Binding-site contacts:
Ligand atom O2S contacts residue ARG21 of chain 1.A at 3.3 Å (salt-bridge).
Ligand atom N2A contacts residue GLU137 of chain 1.B at 2.9 Å (salt-bridge).
Ligand atom C5M contacts residue SER112 of chain 1.B at 3.5 Å.
Ligand atom N1 contacts residue ARG104 of chain 1.B at 3.6 Å.
Ligand atom O6A contacts residue ARG142 of chain 1.B at 3.2 Å.
Ligand atom O4S contacts residue ARG21 of chain 1.A at 3.2 Å.
Ligand atom C6 contacts residue ASP23 of chain 1.A at 3.5 Å.
Ligand atom O6A contacts residue HIS135 of chain 1.B at 3.3 Å.
Ligand atom C4S contacts residue GLY22 of chain 1.A at 3.6 Å.
Ligand atom C8 contacts residue ASP23 of chain 1.A at 3.3 Å.
Ligand atom C8 contacts residue SER132 of chain 1.B at 3.3 Å.
Ligand atom O1P contacts residue LYS50 of chain 1.B at 2.7 Å (salt-bridge).
Ligand atom O18 contacts residue ASP23 of chain 1.A at 3.0 Å (salt-bridge).
Ligand atom O2 contacts residue ARG20 of chain 1.A at 2.8 Å (salt-bridge).
Ligand atom O18 contacts residue GLY22 of chain 1.A at 3.6 Å.
Ligand atom O3P contacts residue GLY103 of chain 1.B at 3.6 Å.
Ligand atom O18 contacts residue SER132 of chain 1.B at 2.6 Å (h-bond).
Ligand atom O1P contacts residue ARG102 of chain 1.B at 3.0 Å (salt-bridge).
Ligand atom O6A contacts residue ARG102 of chain 1.B at 3.1 Å (salt-bridge).
Ligand atom O3S contacts residue ARG21 of chain 1.A at 3.1 Å (salt-bridge).
Ligand atom C3M contacts residue ASP77 of chain 1.B at 3.5 Å.
Ligand atom C7 contacts residue GLY111 of chain 1.B at 3.4 Å.
Ligand atom O28 contacts residue SER132 of chain 1.B at 2.8 Å (h-bond).
Ligand atom N1 contacts residue ASP23 of chain 1.A at 2.8 Å (salt-bridge).
Ligand atom O4S contacts residue GLY22 of chain 1.A at 2.9 Å (h-bond).
Ligand atom O2 contacts residue ARG104 of chain 1.B at 3.0 Å (salt-bridge).
Ligand atom O2P contacts residue LYS50 of chain 1.B at 3.4 Å (salt-bridge).
Ligand atom O28 contacts residue SER131 of chain 1.B at 3.6 Å.
Ligand atom O28 contacts residue ASP23 of chain 1.A at 3.6 Å (salt-bridge).
Ligand atom C8A contacts residue ARG102 of chain 1.B at 3.5 Å.
Ligand atom C5M contacts residue GLY103 of chain 1.B at 3.6 Å.
Ligand atom C2A contacts residue GLU137 of chain 1.B at 3.3 Å.
Ligand atom P1 contacts residue LYS50 of chain 1.B at 3.5 Å.
Ligand atom O1P contacts residue GLY103 of chain 1.B at 3.6 Å.
Ligand atom N7A contacts residue ARG102 of chain 1.B at 2.7 Å (salt-bridge).
Ligand atom N1A contacts residue HIS135 of chain 1.B at 3.6 Å.
Ligand atom C1S contacts residue ARG21 of chain 1.A at 3.4 Å.
Ligand atom N1A contacts residue GLU137 of chain 1.B at 2.8 Å (salt-bridge).
Ligand atom C7 contacts residue ASP23 of chain 1.A at 3.4 Å.
Ligand atom C5M contacts residue ARG102 of chain 1.B at 3.4 Å.

A protein and the small-molecule ligand that binds it are described below.
Small molecule (SMILES): Cc1c(O)nc(CC(=O)O)c(C)c1O[P](=O)(O)OCC1OC(n2cnc3c(=O)[nH]c(N)nc32)[C@H](O)[C@@H]1O

Sequence of chain 1.A:
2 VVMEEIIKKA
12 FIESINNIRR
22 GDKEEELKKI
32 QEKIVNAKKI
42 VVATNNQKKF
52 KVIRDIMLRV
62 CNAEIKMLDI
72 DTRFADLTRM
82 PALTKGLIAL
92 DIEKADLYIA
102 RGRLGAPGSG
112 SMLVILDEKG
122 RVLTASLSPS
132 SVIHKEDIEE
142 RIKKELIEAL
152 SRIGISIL

Sequence of chain 1.B:
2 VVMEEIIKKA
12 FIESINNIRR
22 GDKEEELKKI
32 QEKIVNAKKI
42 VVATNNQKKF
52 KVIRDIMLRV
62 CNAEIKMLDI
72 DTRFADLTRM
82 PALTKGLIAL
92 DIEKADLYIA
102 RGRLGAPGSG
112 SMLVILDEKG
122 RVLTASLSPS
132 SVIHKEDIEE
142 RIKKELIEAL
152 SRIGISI